The protein below binds the small molecule below.
Small molecule (SMILES): Nc1ncnc2c1ncn2[C@@H]1O[C@H](COP(=O)(O)OP(=O)(O)OP(O)(O)=S)[C@@H](O)[C@H]1O

Sequence of chain 1.C:
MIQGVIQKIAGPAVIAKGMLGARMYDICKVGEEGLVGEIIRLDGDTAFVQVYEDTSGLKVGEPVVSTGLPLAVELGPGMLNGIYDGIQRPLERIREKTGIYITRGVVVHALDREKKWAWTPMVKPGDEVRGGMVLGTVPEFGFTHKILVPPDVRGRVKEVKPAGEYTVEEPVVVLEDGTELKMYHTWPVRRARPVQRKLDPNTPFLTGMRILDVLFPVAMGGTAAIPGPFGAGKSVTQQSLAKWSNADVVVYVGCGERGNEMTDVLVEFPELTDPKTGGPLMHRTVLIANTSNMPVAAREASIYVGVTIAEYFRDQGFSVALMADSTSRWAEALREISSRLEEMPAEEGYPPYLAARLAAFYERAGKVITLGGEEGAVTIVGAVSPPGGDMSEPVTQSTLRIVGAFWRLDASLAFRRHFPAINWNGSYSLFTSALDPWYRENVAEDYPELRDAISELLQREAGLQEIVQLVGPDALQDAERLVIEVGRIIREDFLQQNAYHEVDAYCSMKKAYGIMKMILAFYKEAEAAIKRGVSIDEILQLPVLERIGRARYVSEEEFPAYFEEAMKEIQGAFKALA

Sequence of chain 1.E:
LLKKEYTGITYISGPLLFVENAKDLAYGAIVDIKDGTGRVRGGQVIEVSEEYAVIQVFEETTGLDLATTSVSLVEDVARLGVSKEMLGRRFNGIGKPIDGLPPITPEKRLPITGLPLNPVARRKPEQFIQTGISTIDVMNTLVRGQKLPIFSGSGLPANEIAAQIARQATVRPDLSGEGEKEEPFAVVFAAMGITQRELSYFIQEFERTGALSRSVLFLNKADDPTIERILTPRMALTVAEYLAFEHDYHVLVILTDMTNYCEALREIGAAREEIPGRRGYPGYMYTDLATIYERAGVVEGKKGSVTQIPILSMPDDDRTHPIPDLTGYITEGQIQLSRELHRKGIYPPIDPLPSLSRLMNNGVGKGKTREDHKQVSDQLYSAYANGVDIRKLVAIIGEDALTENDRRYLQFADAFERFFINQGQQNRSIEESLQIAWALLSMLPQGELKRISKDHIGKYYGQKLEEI

Binding-site contacts:
Ligand atom N3 contacts residue PHE419 of chain 1.C at 3.5 Å.
Ligand atom PB contacts residue MG1 of chain 1.P at 3.4 Å.
Ligand atom O1B contacts residue GLY233 of chain 1.C at 3.0 Å (h-bond).
Ligand atom PA contacts residue GLY233 of chain 1.C at 2.9 Å.
Ligand atom O1A contacts residue SER235 of chain 1.C at 3.2 Å.
Ligand atom S1G contacts residue ARG258 of chain 1.C at 2.8 Å (salt-bridge).
Ligand atom O2A contacts residue GLY233 of chain 1.C at 1.4 Å.
Ligand atom O3G contacts residue PHE230 of chain 1.C at 3.2 Å.
Ligand atom PB contacts residue ARG360 of chain 1.E at 3.2 Å.
Ligand atom N6 contacts residue ALA499 of chain 1.C at 3.4 Å.
Ligand atom O1B contacts residue LYS234 of chain 1.C at 2.5 Å (salt-bridge).
Ligand atom C1' contacts residue PHE419 of chain 1.C at 3.5 Å (hydrophobic).
Ligand atom O2B contacts residue SER235 of chain 1.C at 3.0 Å (h-bond).
Ligand atom O2G contacts residue ARG258 of chain 1.C at 2.6 Å (salt-bridge).
Ligand atom C5 contacts residue VAL236 of chain 1.C at 3.4 Å (hydrophobic).
Ligand atom PG contacts residue ARG258 of chain 1.C at 3.3 Å.
Ligand atom O2B contacts residue ARG360 of chain 1.E at 3.3 Å (salt-bridge).
Ligand atom C5' contacts residue ARG360 of chain 1.E at 3.4 Å.
Ligand atom O5' contacts residue ARG360 of chain 1.E at 3.3 Å (salt-bridge).
Ligand atom C4 contacts residue PHE419 of chain 1.C at 3.5 Å (hydrophobic).
Ligand atom O4' contacts residue PHE419 of chain 1.C at 3.5 Å.
Ligand atom O1A contacts residue VAL236 of chain 1.C at 3.2 Å (h-bond).
Ligand atom C2 contacts residue ASN498 of chain 1.C at 3.3 Å.
Ligand atom O3A contacts residue ARG360 of chain 1.E at 2.5 Å (salt-bridge).
Ligand atom O2A contacts residue LYS234 of chain 1.C at 2.7 Å (salt-bridge).
Ligand atom S1G contacts residue MG1 of chain 1.P at 2.4 Å.
Ligand atom O2G contacts residue ARG360 of chain 1.E at 1.3 Å (salt-bridge).
Ligand atom N1 contacts residue ALA499 of chain 1.C at 3.0 Å (h-bond).
Ligand atom PA contacts residue ARG360 of chain 1.E at 3.3 Å.
Ligand atom O3A contacts residue GLY233 of chain 1.C at 3.3 Å (h-bond).
Ligand atom O3G contacts residue ARG360 of chain 1.E at 3.5 Å (salt-bridge).
Ligand atom O5' contacts residue VAL236 of chain 1.C at 3.4 Å.
Ligand atom O3' contacts residue ARG360 of chain 1.E at 3.4 Å.
Ligand atom O2B contacts residue MG1 of chain 1.P at 2.0 Å.
Ligand atom O3B contacts residue GLY231 of chain 1.C at 3.0 Å (h-bond).
Ligand atom N7 contacts residue VAL236 of chain 1.C at 3.3 Å.
Ligand atom PG contacts residue ARG360 of chain 1.E at 2.7 Å.
Ligand atom O2A contacts residue ALA232 of chain 1.C at 3.4 Å.
Ligand atom O3G contacts residue TYR331 of chain 1.E at 3.1 Å.
Ligand atom O3B contacts residue ARG360 of chain 1.E at 3.3 Å (salt-bridge).